Binding-site contacts:
Ligand atom C4 contacts residue TRP57 of chain 2.C at 4.0 Å (hydrophobic).
Ligand atom C3 contacts residue TRP57 of chain 2.C at 3.9 Å (hydrophobic).
Ligand atom N2 contacts residue ASN304 of chain 2.A at 2.9 Å (h-bond).
Ligand atom O7 contacts residue ASN304 of chain 2.A at 3.3 Å (h-bond).
Ligand atom C3 contacts residue GLU292 of chain 2.A at 3.7 Å.
Ligand atom O7 contacts residue GLU292 of chain 2.A at 3.1 Å (salt-bridge).
Ligand atom C8 contacts residue GLY302 of chain 2.A at 4.0 Å.
Ligand atom O5 contacts residue SER56 of chain 2.C at 3.6 Å.
Ligand atom C5 contacts residue ASN304 of chain 2.A at 3.6 Å.
Ligand atom O6 contacts residue GLY66 of chain 2.C at 4.0 Å.
Ligand atom O6 contacts residue SER56 of chain 2.C at 3.3 Å.
Ligand atom O6 contacts residue GLU292 of chain 2.A at 2.9 Å (salt-bridge).
Ligand atom C4 contacts residue GLU292 of chain 2.A at 3.8 Å.
Ligand atom C6 contacts residue SER56 of chain 2.C at 3.9 Å.
Ligand atom C3 contacts residue ASN304 of chain 2.A at 3.8 Å.
Ligand atom O7 contacts residue TRP57 of chain 2.C at 3.6 Å.
Ligand atom C1 contacts residue GLU292 of chain 2.A at 4.0 Å.
Ligand atom C7 contacts residue ASN304 of chain 2.A at 3.3 Å.
Ligand atom C5 contacts residue TRP57 of chain 2.C at 3.8 Å (hydrophobic).
Ligand atom C6 contacts residue GLY55 of chain 2.C at 4.0 Å.
Ligand atom O7 contacts residue GLY291 of chain 2.A at 3.3 Å.
Ligand atom O2 contacts residue GLY291 of chain 2.A at 3.7 Å.
Ligand atom O2 contacts residue GLU292 of chain 2.A at 3.6 Å (salt-bridge).
Ligand atom C5 contacts residue GLU292 of chain 2.A at 3.4 Å.
Ligand atom C8 contacts residue GLU292 of chain 2.A at 3.5 Å.
Ligand atom O6 contacts residue LEU289 of chain 2.A at 4.0 Å.
Ligand atom O6 contacts residue GLY55 of chain 2.C at 3.5 Å (h-bond).
Ligand atom O5 contacts residue TRP57 of chain 2.C at 2.9 Å (h-bond).
Ligand atom C6 contacts residue TRP57 of chain 2.C at 3.5 Å (hydrophobic).
Ligand atom O6 contacts residue LYS45 of chain 2.A at 3.8 Å.
Ligand atom O5 contacts residue ASN304 of chain 2.A at 2.4 Å (h-bond).
Ligand atom C1 contacts residue ASN304 of chain 2.A at 1.4 Å.
Ligand atom C6 contacts residue GLU292 of chain 2.A at 4.0 Å.
Ligand atom C1 contacts residue TRP57 of chain 2.C at 3.8 Å (hydrophobic).
Ligand atom O4 contacts residue GLU292 of chain 2.A at 3.7 Å.
Ligand atom O6 contacts residue GLY291 of chain 2.A at 3.0 Å (h-bond).
Ligand atom C7 contacts residue GLU292 of chain 2.A at 3.6 Å.
Ligand atom C2 contacts residue ASN304 of chain 2.A at 2.5 Å.
Ligand atom O5 contacts residue GLY291 of chain 2.A at 3.8 Å.
Ligand atom C6 contacts residue GLY66 of chain 2.C at 3.8 Å.

Sequence of chain 2.C:
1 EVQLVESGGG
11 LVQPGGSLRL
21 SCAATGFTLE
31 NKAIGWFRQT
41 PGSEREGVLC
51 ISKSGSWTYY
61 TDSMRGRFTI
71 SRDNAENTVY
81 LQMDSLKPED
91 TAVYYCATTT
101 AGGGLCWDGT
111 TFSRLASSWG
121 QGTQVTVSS

A small-molecule ligand and the protein it binds are described below.
Small molecule (SMILES): CC(=O)N[C@H]1[C@H](O[C@H]2[C@H](O)[C@@H](NC(C)=O)CO[C@@H]2CO)O[C@H](CO)[C@@H](O[C@@H]2O[C@H](CO[C@H]3O[C@H](CO[C@H]4O[C@H](CO)[C@@H](O)[C@H](O)[C@@H]4O)[C@@H](O)[C@H](O[C@H]4O[C@H](CO)[C@@H](O)[C@H](O)[C@@H]4O)[C@@H]3O)[C@@H](O)[C@H](O[C@H]3O[C@H](CO)[C@@H](O)[C@H](O)[C@@H]3O)[C@@H]2O)[C@@H]1O

Sequence of chain 2.A:
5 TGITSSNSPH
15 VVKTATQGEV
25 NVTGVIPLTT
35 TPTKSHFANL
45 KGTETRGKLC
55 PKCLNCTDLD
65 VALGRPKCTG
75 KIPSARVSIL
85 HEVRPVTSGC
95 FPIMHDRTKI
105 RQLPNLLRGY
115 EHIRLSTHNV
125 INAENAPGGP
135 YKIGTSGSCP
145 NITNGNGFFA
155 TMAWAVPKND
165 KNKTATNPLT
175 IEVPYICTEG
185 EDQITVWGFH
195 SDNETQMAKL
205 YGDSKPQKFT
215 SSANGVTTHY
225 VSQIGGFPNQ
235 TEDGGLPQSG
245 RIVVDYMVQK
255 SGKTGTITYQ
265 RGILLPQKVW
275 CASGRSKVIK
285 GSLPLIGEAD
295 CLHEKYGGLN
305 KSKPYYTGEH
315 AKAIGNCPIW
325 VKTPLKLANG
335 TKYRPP